Sequence of chain 1.D:
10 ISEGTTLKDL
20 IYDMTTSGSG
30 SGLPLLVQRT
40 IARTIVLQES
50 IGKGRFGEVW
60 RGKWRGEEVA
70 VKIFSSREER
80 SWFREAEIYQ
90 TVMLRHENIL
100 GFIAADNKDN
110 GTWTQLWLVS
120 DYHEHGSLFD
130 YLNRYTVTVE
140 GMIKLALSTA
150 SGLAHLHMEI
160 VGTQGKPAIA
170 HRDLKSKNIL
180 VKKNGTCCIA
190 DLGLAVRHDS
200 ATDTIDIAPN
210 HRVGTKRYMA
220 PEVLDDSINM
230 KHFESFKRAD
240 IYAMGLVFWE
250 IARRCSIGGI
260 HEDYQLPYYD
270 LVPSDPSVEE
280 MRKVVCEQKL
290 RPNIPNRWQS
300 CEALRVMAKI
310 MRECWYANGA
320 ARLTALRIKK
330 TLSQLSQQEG

Binding-site contacts:
Ligand atom C16 contacts residue LYS71 of chain 1.D at 3.8 Å.
Ligand atom O2 contacts residue SER119 of chain 1.D at 3.6 Å.
Ligand atom C15 contacts residue ASN177 of chain 1.D at 3.0 Å.
Ligand atom C6 contacts residue SER119 of chain 1.D at 3.2 Å.
Ligand atom O2 contacts residue VAL118 of chain 1.D at 3.9 Å.
Ligand atom C19 contacts residue LEU179 of chain 1.D at 3.3 Å (hydrophobic).
Ligand atom C13 contacts residue LEU179 of chain 1.D at 3.9 Å (hydrophobic).
Ligand atom C20 contacts residue LEU179 of chain 1.D at 3.6 Å (hydrophobic).
Ligand atom C7 contacts residue SER119 of chain 1.D at 3.7 Å.
Ligand atom N22 contacts residue HIS122 of chain 1.D at 3.0 Å (h-bond).
Ligand atom C27 contacts residue LEU179 of chain 1.D at 3.6 Å (hydrophobic).
Ligand atom C18 contacts residue LEU179 of chain 1.D at 3.7 Å (hydrophobic).
Ligand atom C24 contacts residue ILE50 of chain 1.D at 3.4 Å (hydrophobic).
Ligand atom C9 contacts residue LEU99 of chain 1.D at 3.6 Å (hydrophobic).
Ligand atom C1 contacts residue PHE101 of chain 1.D at 3.2 Å (hydrophobic).
Ligand atom C6 contacts residue ALA69 of chain 1.D at 3.7 Å (hydrophobic).
Ligand atom C21 contacts residue LEU179 of chain 1.D at 3.6 Å (hydrophobic).
Ligand atom O17 contacts residue LYS71 of chain 1.D at 2.6 Å (salt-bridge).
Ligand atom C24 contacts residue HIS122 of chain 1.D at 3.7 Å.
Ligand atom C23 contacts residue HIS122 of chain 1.D at 2.9 Å.
Ligand atom C20 contacts residue ALA69 of chain 1.D at 3.7 Å (hydrophobic).
Ligand atom C5 contacts residue LYS71 of chain 1.D at 4.0 Å.
Ligand atom C20 contacts residue ASP120 of chain 1.D at 3.5 Å.
Ligand atom C9 contacts residue LYS71 of chain 1.D at 3.8 Å.
Ligand atom C19 contacts residue SER119 of chain 1.D at 3.9 Å.
Ligand atom C5 contacts residue LEU117 of chain 1.D at 3.7 Å (hydrophobic).
Ligand atom C3 contacts residue GLU84 of chain 1.D at 3.6 Å.
Ligand atom C23 contacts residue TYR121 of chain 1.D at 3.4 Å (hydrophobic).
Ligand atom C4 contacts residue SER119 of chain 1.D at 3.8 Å.
Ligand atom C26 contacts residue LEU179 of chain 1.D at 3.6 Å (hydrophobic).
Ligand atom C15 contacts residue LYS176 of chain 1.D at 3.8 Å.
Ligand atom C15 contacts residue ASP190 of chain 1.D at 3.9 Å.
Ligand atom C6 contacts residue LYS71 of chain 1.D at 3.6 Å.
Ligand atom N25 contacts residue ILE50 of chain 1.D at 3.5 Å.
Ligand atom N22 contacts residue TYR121 of chain 1.D at 3.6 Å.
Ligand atom O17 contacts residue ASP190 of chain 1.D at 3.7 Å.
Ligand atom C5 contacts residue SER119 of chain 1.D at 3.3 Å.
Ligand atom C1 contacts residue TYR88 of chain 1.D at 3.6 Å (hydrophobic).
Ligand atom C19 contacts residue LEU99 of chain 1.D at 3.6 Å (hydrophobic).
Ligand atom C13 contacts residue LYS176 of chain 1.D at 3.5 Å.

The protein below binds the small molecule below.
Small molecule (SMILES): COCc1cccc(-c2c(-c3ccc4nccnc4c3)n(C)n(C)c2=O)c1